Binding-site contacts:
Ligand atom O3G contacts residue TYR50 of chain 1.D at 3.3 Å.
Ligand atom O1G contacts residue GLY78 of chain 1.D at 2.9 Å (h-bond).
Ligand atom C8 contacts residue ALA36 of chain 1.D at 3.5 Å (hydrophobic).
Ligand atom N7 contacts residue ASN134 of chain 1.D at 3.0 Å (h-bond).
Ligand atom O2' contacts residue PHE46 of chain 1.D at 3.3 Å.
Ligand atom N2 contacts residue LEU138 of chain 1.D at 3.5 Å.
Ligand atom O4' contacts residue LYS135 of chain 1.D at 3.1 Å (salt-bridge).
Ligand atom O1G contacts residue LYS34 of chain 1.D at 2.8 Å (salt-bridge).
Ligand atom O2A contacts residue SER35 of chain 1.D at 3.3 Å.
Ligand atom N2 contacts residue ASP137 of chain 1.D at 2.9 Å (salt-bridge).
Ligand atom C3' contacts residue GLU49 of chain 1.D at 3.5 Å.
Ligand atom O1B contacts residue GLY31 of chain 1.D at 3.5 Å (h-bond).
Ligand atom N1 contacts residue ASP137 of chain 1.D at 2.8 Å (salt-bridge).
Ligand atom O6 contacts residue ASP137 of chain 1.D at 3.5 Å (salt-bridge).
Ligand atom C2' contacts residue VAL47 of chain 1.D at 3.5 Å (hydrophobic).
Ligand atom N3B contacts residue GLY31 of chain 1.D at 3.1 Å (h-bond).
Ligand atom O2' contacts residue ASP48 of chain 1.D at 3.2 Å (salt-bridge).
Ligand atom O1G contacts residue GLY30 of chain 1.D at 3.5 Å.
Ligand atom N3B contacts residue MG1 of chain 1.U at 3.5 Å.
Ligand atom N3B contacts residue TYR50 of chain 1.D at 3.6 Å.
Ligand atom PB contacts residue MG1 of chain 1.U at 3.1 Å.
Ligand atom O1G contacts residue GLY31 of chain 1.D at 3.6 Å.
Ligand atom O3G contacts residue PRO52 of chain 1.D at 3.4 Å.
Ligand atom O6 contacts residue ALA164 of chain 1.D at 2.9 Å (h-bond).
Ligand atom O3' contacts residue ASP48 of chain 1.D at 2.9 Å (salt-bridge).
Ligand atom O2B contacts residue MG1 of chain 1.U at 2.0 Å.
Ligand atom O2B contacts residue LYS34 of chain 1.D at 3.6 Å.
Ligand atom O1B contacts residue LYS34 of chain 1.D at 2.8 Å (salt-bridge).
Ligand atom O2' contacts residue VAL47 of chain 1.D at 2.7 Å (h-bond).
Ligand atom O2G contacts residue MG1 of chain 1.U at 2.2 Å.
Ligand atom O6 contacts residue ASN134 of chain 1.D at 3.4 Å (h-bond).
Ligand atom O1B contacts residue VAL32 of chain 1.D at 3.3 Å (h-bond).
Ligand atom O6 contacts residue LYS135 of chain 1.D at 3.3 Å.
Ligand atom O1B contacts residue GLY33 of chain 1.D at 3.1 Å (h-bond).
Ligand atom O2A contacts residue ALA36 of chain 1.D at 2.8 Å (h-bond).
Ligand atom PG contacts residue MG1 of chain 1.U at 3.3 Å.
Ligand atom O2B contacts residue SER35 of chain 1.D at 3.0 Å (h-bond).
Ligand atom O3A contacts residue GLY33 of chain 1.D at 3.2 Å (h-bond).
Ligand atom O2G contacts residue THR53 of chain 1.D at 3.1 Å (h-bond).
Ligand atom O6 contacts residue SER163 of chain 1.D at 3.4 Å.

The protein below binds the small molecule below.
Small molecule (SMILES): Nc1nc2c(ncn2[C@@H]2O[C@H](CO[P](=O)(O)O[P](=O)(O)NP(=O)(O)O)[C@@H](O)[C@H]2O)c(=O)[nH]1

Sequence of chain 1.D:
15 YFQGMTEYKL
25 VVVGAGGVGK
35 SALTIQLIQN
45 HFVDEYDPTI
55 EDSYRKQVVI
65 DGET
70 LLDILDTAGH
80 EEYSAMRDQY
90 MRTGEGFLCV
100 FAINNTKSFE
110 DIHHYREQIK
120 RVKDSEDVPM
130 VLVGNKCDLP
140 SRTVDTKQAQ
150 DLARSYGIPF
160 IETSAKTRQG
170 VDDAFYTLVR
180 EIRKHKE